Sequence of chain 1.A:
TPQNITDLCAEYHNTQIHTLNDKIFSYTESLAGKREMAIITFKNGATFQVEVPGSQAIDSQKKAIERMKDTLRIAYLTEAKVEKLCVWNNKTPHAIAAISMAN

The protein below binds the small molecule below.
Small molecule (SMILES): OC[C@H]1O[C@@H](O)[C@H](O)[C@@H](O)[C@H]1O

Binding-site contacts:
Ligand atom O3 contacts residue GLU51 of chain 1.A at 4.1 Å.
Ligand atom C4 contacts residue LYS91 of chain 1.A at 3.9 Å.
Ligand atom C1 contacts residue TRP88 of chain 1.A at 4.4 Å (hydrophobic).
Ligand atom C6 contacts residue GLU51 of chain 1.A at 4.4 Å.
Ligand atom O4 contacts residue GLU51 of chain 1.A at 2.7 Å (salt-bridge).
Ligand atom O2 contacts residue ASN90 of chain 1.A at 3.2 Å (h-bond).
Ligand atom C3 contacts residue LYS91 of chain 1.A at 3.7 Å.
Ligand atom O4 contacts residue LYS91 of chain 1.A at 2.9 Å (salt-bridge).
Ligand atom O3 contacts residue ASN90 of chain 1.A at 2.9 Å (h-bond).
Ligand atom O2 contacts residue LYS91 of chain 1.A at 4.5 Å.
Ligand atom O3 contacts residue LYS91 of chain 1.A at 2.8 Å (salt-bridge).
Ligand atom C4 contacts residue GLU51 of chain 1.A at 3.4 Å.
Ligand atom C3 contacts residue TRP88 of chain 1.A at 3.5 Å (hydrophobic).
Ligand atom O6 contacts residue TRP88 of chain 1.A at 3.9 Å.
Ligand atom C3 contacts residue ASN90 of chain 1.A at 3.8 Å.
Ligand atom C4 contacts residue TRP88 of chain 1.A at 3.5 Å (hydrophobic).
Ligand atom O3 contacts residue TRP88 of chain 1.A at 3.8 Å.
Ligand atom C6 contacts residue TRP88 of chain 1.A at 3.7 Å (hydrophobic).
Ligand atom C5 contacts residue TRP88 of chain 1.A at 3.5 Å (hydrophobic).
Ligand atom C6 contacts residue GLN61 of chain 1.A at 4.3 Å.
Ligand atom C2 contacts residue LYS91 of chain 1.A at 3.9 Å.
Ligand atom C2 contacts residue ASN90 of chain 1.A at 4.4 Å.
Ligand atom C3 contacts residue GLU51 of chain 1.A at 4.5 Å.
Ligand atom O6 contacts residue GLN61 of chain 1.A at 3.5 Å (h-bond).